Binding-site contacts:
Ligand atom C2' contacts residue TYR109 of chain 1.A at 3.5 Å (hydrophobic).
Ligand atom C5M contacts residue TYR107 of chain 1.A at 3.7 Å (hydrophobic).
Ligand atom O1P contacts residue TYR79 of chain 1.A at 3.4 Å (h-bond).
Ligand atom O5P contacts residue CA1 of chain 1.B at 3.1 Å.
Ligand atom P2 contacts residue CA1 of chain 1.B at 4.1 Å.
Ligand atom O4 contacts residue LEU37 of chain 1.A at 3.8 Å.
Ligand atom C4 contacts residue TYR109 of chain 1.A at 3.6 Å (hydrophobic).
Ligand atom O5P contacts residue ARG35 of chain 1.A at 2.9 Å (salt-bridge).
Ligand atom C3' contacts residue TYR107 of chain 1.A at 3.9 Å (hydrophobic).
Ligand atom P1 contacts residue TYR79 of chain 1.A at 3.6 Å.
Ligand atom O2 contacts residue ASP77 of chain 1.A at 3.9 Å.
Ligand atom C4' contacts residue ARG81 of chain 1.A at 3.9 Å.
Ligand atom C5 contacts residue TYR107 of chain 1.A at 4.0 Å (hydrophobic).
Ligand atom C5 contacts residue LEU83 of chain 1.A at 4.1 Å (hydrophobic).
Ligand atom O1P contacts residue LYS78 of chain 1.A at 2.7 Å (salt-bridge).
Ligand atom O5' contacts residue ARG35 of chain 1.A at 3.6 Å (salt-bridge).
Ligand atom O4' contacts residue ARG81 of chain 1.A at 3.0 Å (salt-bridge).
Ligand atom O2 contacts residue TYR109 of chain 1.A at 4.1 Å.
Ligand atom O5P contacts residue ASP40 of chain 1.A at 3.3 Å (salt-bridge).
Ligand atom C1' contacts residue ARG81 of chain 1.A at 4.0 Å.
Ligand atom P2 contacts residue ARG35 of chain 1.A at 3.6 Å.
Ligand atom C5' contacts residue TYR107 of chain 1.A at 3.5 Å (hydrophobic).
Ligand atom C5M contacts residue ARG35 of chain 1.A at 3.7 Å.
Ligand atom O4 contacts residue TYR109 of chain 1.A at 3.8 Å.
Ligand atom O5P contacts residue TYR107 of chain 1.A at 4.0 Å.
Ligand atom C2' contacts residue TYR107 of chain 1.A at 3.8 Å (hydrophobic).
Ligand atom O4P contacts residue ARG35 of chain 1.A at 2.9 Å (salt-bridge).
Ligand atom O5' contacts residue ARG81 of chain 1.A at 3.1 Å (salt-bridge).
Ligand atom C5M contacts residue LEU36 of chain 1.A at 4.0 Å (hydrophobic).
Ligand atom O4P contacts residue ARG81 of chain 1.A at 2.8 Å (salt-bridge).
Ligand atom O2P contacts residue TYR79 of chain 1.A at 2.6 Å (h-bond).
Ligand atom P1 contacts residue LYS78 of chain 1.A at 3.7 Å.
Ligand atom C2 contacts residue ASP77 of chain 1.A at 4.0 Å.
Ligand atom P2 contacts residue ARG81 of chain 1.A at 3.9 Å.
Ligand atom N3 contacts residue TYR109 of chain 1.A at 3.5 Å.
Ligand atom O3' contacts residue LYS78 of chain 1.A at 3.4 Å (salt-bridge).
Ligand atom O4 contacts residue LEU83 of chain 1.A at 3.7 Å.
Ligand atom C4 contacts residue LEU83 of chain 1.A at 3.7 Å (hydrophobic).
Ligand atom C2 contacts residue TYR109 of chain 1.A at 3.9 Å (hydrophobic).
Ligand atom N3 contacts residue LEU83 of chain 1.A at 3.8 Å.

Sequence of chain 1.A:
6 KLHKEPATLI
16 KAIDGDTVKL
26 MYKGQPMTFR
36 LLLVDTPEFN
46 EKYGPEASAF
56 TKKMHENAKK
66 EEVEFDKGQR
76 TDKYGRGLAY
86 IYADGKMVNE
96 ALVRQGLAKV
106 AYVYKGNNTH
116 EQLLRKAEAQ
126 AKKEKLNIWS

The protein below binds the small molecule below.
Small molecule (SMILES): Cc1cn([C@H]2C[C@H](OP(=O)(O)O)[C@@H](COP(=O)(O)O)O2)c(=O)[nH]c1=O